The protein below binds the small molecule below.
Small molecule (SMILES): CC(=O)N[C@H]1[C@H](O[C@H]2[C@H](O)[C@@H](NC(C)=O)CO[C@@H]2CO)O[C@H](CO)[C@@H](O)[C@@H]1O

Sequence of chain 1.C:
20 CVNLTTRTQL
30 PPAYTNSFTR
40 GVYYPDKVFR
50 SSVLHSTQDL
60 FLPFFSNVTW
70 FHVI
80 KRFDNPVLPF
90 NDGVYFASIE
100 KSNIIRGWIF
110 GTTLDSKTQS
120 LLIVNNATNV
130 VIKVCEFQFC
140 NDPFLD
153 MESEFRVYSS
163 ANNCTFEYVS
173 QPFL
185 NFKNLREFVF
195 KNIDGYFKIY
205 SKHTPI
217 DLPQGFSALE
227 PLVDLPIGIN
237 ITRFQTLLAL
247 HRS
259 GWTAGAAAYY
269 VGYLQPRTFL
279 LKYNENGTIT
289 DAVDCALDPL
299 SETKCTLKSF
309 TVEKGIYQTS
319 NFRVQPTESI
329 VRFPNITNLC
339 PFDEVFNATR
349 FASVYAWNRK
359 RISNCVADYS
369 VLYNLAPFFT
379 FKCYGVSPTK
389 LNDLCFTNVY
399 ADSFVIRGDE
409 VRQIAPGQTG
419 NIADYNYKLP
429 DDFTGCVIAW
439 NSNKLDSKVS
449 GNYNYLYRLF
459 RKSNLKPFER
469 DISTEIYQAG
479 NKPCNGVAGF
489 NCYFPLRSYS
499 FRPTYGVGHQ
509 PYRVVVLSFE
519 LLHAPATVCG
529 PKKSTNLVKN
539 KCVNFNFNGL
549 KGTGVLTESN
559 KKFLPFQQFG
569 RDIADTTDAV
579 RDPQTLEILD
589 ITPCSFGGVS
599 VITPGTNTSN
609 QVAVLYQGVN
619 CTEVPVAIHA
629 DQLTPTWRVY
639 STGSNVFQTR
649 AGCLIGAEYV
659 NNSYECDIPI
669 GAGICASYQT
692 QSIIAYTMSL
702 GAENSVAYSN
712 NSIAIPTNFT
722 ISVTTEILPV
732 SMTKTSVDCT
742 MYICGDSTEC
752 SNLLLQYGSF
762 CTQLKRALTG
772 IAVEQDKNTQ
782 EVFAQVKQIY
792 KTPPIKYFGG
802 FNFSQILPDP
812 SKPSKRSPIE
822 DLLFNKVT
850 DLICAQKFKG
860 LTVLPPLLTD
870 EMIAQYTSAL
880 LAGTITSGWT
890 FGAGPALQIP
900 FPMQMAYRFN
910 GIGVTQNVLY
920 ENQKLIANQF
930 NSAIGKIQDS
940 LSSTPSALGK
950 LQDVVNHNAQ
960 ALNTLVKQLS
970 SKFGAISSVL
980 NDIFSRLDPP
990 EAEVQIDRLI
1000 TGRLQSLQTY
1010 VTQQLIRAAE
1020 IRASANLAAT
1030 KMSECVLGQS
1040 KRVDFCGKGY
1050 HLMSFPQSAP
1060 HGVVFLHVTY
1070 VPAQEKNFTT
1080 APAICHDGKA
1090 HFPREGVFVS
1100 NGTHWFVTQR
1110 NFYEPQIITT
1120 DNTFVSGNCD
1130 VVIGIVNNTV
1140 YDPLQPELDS

Binding-site contacts:
Ligand atom O5 contacts residue ASN1136 of chain 1.C at 2.4 Å (h-bond).
Ligand atom C3 contacts residue ASN1136 of chain 1.C at 3.8 Å.
Ligand atom C4 contacts residue ASN1136 of chain 1.C at 4.2 Å.
Ligand atom N2 contacts residue ASN1136 of chain 1.C at 2.9 Å (h-bond).
Ligand atom C7 contacts residue ASN1136 of chain 1.C at 3.5 Å.
Ligand atom C1 contacts residue ASN1136 of chain 1.C at 1.4 Å.
Ligand atom O7 contacts residue ASN1136 of chain 1.C at 3.7 Å.
Ligand atom C5 contacts residue ASN1136 of chain 1.C at 3.7 Å.
Ligand atom C2 contacts residue ASN1136 of chain 1.C at 2.4 Å.